Sequence of chain 1.A:
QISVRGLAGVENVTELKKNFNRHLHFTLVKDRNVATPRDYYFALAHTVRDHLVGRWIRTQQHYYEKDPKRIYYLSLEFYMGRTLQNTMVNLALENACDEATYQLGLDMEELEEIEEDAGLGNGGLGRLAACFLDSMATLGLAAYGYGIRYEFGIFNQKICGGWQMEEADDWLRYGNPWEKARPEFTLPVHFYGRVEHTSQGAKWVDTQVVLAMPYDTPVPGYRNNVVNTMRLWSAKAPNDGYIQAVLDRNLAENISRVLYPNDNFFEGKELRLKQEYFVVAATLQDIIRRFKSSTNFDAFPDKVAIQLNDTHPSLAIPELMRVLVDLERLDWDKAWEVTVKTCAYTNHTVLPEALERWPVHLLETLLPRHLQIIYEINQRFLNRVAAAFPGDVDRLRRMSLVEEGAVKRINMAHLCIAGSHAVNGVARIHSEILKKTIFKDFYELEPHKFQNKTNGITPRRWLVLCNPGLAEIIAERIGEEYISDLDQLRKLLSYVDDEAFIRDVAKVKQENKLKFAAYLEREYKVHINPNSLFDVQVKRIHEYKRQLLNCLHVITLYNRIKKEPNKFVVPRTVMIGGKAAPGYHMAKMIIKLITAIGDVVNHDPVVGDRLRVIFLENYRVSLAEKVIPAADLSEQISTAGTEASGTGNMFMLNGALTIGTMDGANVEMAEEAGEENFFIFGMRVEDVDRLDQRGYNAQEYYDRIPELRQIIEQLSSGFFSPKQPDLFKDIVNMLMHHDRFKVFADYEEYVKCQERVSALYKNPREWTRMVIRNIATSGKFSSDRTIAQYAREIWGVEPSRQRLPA

The protein below binds the small molecule below.
Small molecule (SMILES): O=c1[nH]cnc2c1ncn2[C@@H]1O[C@H](COP(=O)(O)O)[C@@H](O)[C@H]1O

Sequence of chain 2.A:
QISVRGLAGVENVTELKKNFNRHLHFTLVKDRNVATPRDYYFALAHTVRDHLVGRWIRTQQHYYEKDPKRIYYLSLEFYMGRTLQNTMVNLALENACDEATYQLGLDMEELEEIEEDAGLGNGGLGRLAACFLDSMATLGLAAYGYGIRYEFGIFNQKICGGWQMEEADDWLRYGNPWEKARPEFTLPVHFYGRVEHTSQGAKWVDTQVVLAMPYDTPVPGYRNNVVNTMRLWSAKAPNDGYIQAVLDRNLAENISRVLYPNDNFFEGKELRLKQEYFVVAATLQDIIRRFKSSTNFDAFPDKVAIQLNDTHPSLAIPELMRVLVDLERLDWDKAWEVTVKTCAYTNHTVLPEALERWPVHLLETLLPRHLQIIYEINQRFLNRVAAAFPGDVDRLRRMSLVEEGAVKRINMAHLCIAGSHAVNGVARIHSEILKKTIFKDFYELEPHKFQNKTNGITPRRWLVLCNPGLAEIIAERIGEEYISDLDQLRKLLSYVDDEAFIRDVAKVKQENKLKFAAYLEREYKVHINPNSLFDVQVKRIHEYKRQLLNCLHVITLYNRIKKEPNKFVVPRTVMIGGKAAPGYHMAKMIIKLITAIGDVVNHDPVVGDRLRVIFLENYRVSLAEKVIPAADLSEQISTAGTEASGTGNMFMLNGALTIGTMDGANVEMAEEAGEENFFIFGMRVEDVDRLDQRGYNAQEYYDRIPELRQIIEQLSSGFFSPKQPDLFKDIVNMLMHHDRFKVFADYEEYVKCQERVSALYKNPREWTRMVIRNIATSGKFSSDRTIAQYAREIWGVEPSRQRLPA

Binding-site contacts:
Ligand atom C2 contacts residue VAL45 of chain 1.A at 4.2 Å (hydrophobic).
Ligand atom O1P contacts residue ARG310 of chain 2.A at 3.0 Å (salt-bridge).
Ligand atom C6 contacts residue TYR75 of chain 2.A at 3.3 Å (hydrophobic).
Ligand atom N3 contacts residue VAL45 of chain 1.A at 3.7 Å.
Ligand atom O6 contacts residue TYR75 of chain 2.A at 3.5 Å (h-bond).
Ligand atom N3 contacts residue GLN72 of chain 2.A at 4.0 Å.
Ligand atom O3P contacts residue ARG309 of chain 2.A at 3.0 Å (salt-bridge).
Ligand atom C6 contacts residue VAL45 of chain 1.A at 4.4 Å (hydrophobic).
Ligand atom O2P contacts residue ARG310 of chain 2.A at 3.9 Å.
Ligand atom C2 contacts residue TYR75 of chain 2.A at 3.6 Å (hydrophobic).
Ligand atom O4' contacts residue GLN71 of chain 2.A at 3.9 Å.
Ligand atom C5 contacts residue TYR75 of chain 2.A at 3.5 Å (hydrophobic).
Ligand atom C1' contacts residue TYR75 of chain 2.A at 4.0 Å (hydrophobic).
Ligand atom C8 contacts residue TYR75 of chain 2.A at 3.8 Å (hydrophobic).
Ligand atom N3 contacts residue TYR75 of chain 2.A at 3.6 Å.
Ligand atom O4' contacts residue TYR75 of chain 2.A at 4.1 Å.
Ligand atom C4 contacts residue VAL45 of chain 1.A at 3.7 Å (hydrophobic).
Ligand atom O3' contacts residue ASP42 of chain 1.A at 4.3 Å.
Ligand atom N1 contacts residue TYR75 of chain 2.A at 3.7 Å.
Ligand atom P contacts residue ARG309 of chain 2.A at 3.9 Å.
Ligand atom N9 contacts residue TYR75 of chain 2.A at 3.8 Å.
Ligand atom O3P contacts residue ARG310 of chain 2.A at 3.1 Å (salt-bridge).
Ligand atom C2' contacts residue ASP42 of chain 1.A at 4.3 Å.
Ligand atom C4' contacts residue GLN71 of chain 2.A at 4.0 Å.
Ligand atom O2P contacts residue PHE196 of chain 2.A at 4.1 Å.
Ligand atom O1P contacts residue GLN71 of chain 2.A at 4.5 Å.
Ligand atom O2' contacts residue VAL45 of chain 1.A at 4.4 Å.
Ligand atom N7 contacts residue TYR75 of chain 2.A at 3.6 Å.
Ligand atom C4 contacts residue TYR75 of chain 2.A at 3.7 Å (hydrophobic).
Ligand atom C2' contacts residue VAL45 of chain 1.A at 3.6 Å (hydrophobic).
Ligand atom O2' contacts residue GLN72 of chain 2.A at 3.3 Å (h-bond).
Ligand atom O2P contacts residue ARG309 of chain 2.A at 3.4 Å (salt-bridge).
Ligand atom C5 contacts residue VAL45 of chain 1.A at 4.0 Å (hydrophobic).
Ligand atom C1' contacts residue GLN71 of chain 2.A at 4.5 Å.
Ligand atom C3' contacts residue VAL45 of chain 1.A at 4.2 Å (hydrophobic).
Ligand atom P contacts residue ARG310 of chain 2.A at 3.7 Å.
Ligand atom O3' contacts residue VAL45 of chain 1.A at 4.3 Å.
Ligand atom O2P contacts residue ARG242 of chain 2.A at 4.3 Å.
Ligand atom N9 contacts residue VAL45 of chain 1.A at 4.0 Å.
Ligand atom O2' contacts residue ASP42 of chain 1.A at 3.5 Å (salt-bridge).